Binding-site contacts:
Ligand atom C4 contacts residue ASN154 of chain 2.A at 4.2 Å.
Ligand atom C6 contacts residue LYS3 of chain 2.A at 3.7 Å.
Ligand atom O5 contacts residue LYS3 of chain 2.A at 3.4 Å (salt-bridge).
Ligand atom O7 contacts residue ASN154 of chain 2.A at 3.8 Å.
Ligand atom C7 contacts residue ASN154 of chain 2.A at 3.5 Å.
Ligand atom N2 contacts residue ASN154 of chain 2.A at 2.9 Å (h-bond).
Ligand atom C1 contacts residue ASN154 of chain 2.A at 1.5 Å.
Ligand atom C5 contacts residue ASN154 of chain 2.A at 3.7 Å.
Ligand atom C3 contacts residue ASN154 of chain 2.A at 3.8 Å.
Ligand atom O5 contacts residue ASN154 of chain 2.A at 2.4 Å (h-bond).
Ligand atom C5 contacts residue LYS3 of chain 2.A at 3.6 Å.
Ligand atom C1 contacts residue LYS3 of chain 2.A at 3.9 Å.
Ligand atom C2 contacts residue ASN154 of chain 2.A at 2.5 Å.

Sequence of chain 2.A:
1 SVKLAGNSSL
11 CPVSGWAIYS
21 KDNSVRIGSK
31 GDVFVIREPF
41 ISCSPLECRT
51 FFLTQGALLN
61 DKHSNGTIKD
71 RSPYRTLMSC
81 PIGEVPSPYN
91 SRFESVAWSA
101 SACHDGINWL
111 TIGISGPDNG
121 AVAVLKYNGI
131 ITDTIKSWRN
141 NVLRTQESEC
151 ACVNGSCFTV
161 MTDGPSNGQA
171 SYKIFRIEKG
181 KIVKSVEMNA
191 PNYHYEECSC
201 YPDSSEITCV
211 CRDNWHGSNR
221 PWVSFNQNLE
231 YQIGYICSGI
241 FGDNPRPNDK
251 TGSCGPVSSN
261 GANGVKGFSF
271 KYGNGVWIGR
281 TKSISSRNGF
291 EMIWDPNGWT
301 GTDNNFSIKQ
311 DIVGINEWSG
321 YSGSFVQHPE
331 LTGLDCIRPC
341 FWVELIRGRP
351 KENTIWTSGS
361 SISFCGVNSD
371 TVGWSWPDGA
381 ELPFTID

This small molecule binds to this protein.
Small molecule (SMILES): CC(=O)N[C@@H]1[C@@H](O)[C@H](O)[C@@H](CO)O[C@H]1O